Sequence of chain 1.C:
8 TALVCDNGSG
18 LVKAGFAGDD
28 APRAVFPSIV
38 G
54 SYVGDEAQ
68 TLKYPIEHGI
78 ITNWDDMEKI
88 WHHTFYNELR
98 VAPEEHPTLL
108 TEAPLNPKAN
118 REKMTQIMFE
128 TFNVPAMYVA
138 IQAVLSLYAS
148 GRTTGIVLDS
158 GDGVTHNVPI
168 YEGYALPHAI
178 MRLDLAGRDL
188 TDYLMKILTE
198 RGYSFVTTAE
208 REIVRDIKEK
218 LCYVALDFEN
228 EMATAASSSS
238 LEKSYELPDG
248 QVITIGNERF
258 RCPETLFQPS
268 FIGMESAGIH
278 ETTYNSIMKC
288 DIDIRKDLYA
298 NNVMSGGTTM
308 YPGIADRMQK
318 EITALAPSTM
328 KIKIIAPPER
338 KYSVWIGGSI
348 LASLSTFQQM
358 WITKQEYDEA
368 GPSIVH

The protein below binds the small molecule below.
Small molecule (SMILES): C/C1=C/C(=O)O[C@@H]2C[C@@H](CC[C@H](C)/C=C\CC1)O[C@@](O)([C@@H]1CSC(=O)N1)C2

Binding-site contacts:
Ligand atom O5 contacts residue LYS215 of chain 1.C at 3.9 Å.
Ligand atom C16 contacts residue ASP159 of chain 1.C at 3.6 Å.
Ligand atom C9 contacts residue GLU209 of chain 1.C at 3.9 Å.
Ligand atom N1 contacts residue ASP159 of chain 1.C at 2.6 Å (salt-bridge).
Ligand atom C9 contacts residue ILE36 of chain 1.C at 3.9 Å (hydrophobic).
Ligand atom C18 contacts residue ARG212 of chain 1.C at 3.5 Å.
Ligand atom C18 contacts residue ASP159 of chain 1.C at 3.5 Å.
Ligand atom C10 contacts residue PRO34 of chain 1.C at 3.7 Å (hydrophobic).
Ligand atom C5 contacts residue GLU209 of chain 1.C at 3.1 Å.
Ligand atom C3 contacts residue ARG212 of chain 1.C at 3.4 Å.
Ligand atom O5 contacts residue ARG185 of chain 1.C at 3.8 Å.
Ligand atom O5 contacts residue ASP159 of chain 1.C at 3.7 Å.
Ligand atom O3 contacts residue TYR71 of chain 1.C at 3.3 Å (h-bond).
Ligand atom C12 contacts residue GLY17 of chain 1.C at 2.9 Å.
Ligand atom C1 contacts residue LEU18 of chain 1.C at 3.8 Å (hydrophobic).
Ligand atom C14 contacts residue ASP159 of chain 1.C at 3.5 Å.
Ligand atom C6 contacts residue PRO34 of chain 1.C at 3.9 Å (hydrophobic).
Ligand atom C20 contacts residue GLU209 of chain 1.C at 3.2 Å.
Ligand atom S1 contacts residue ARG208 of chain 1.C at 3.6 Å.
Ligand atom C9 contacts residue TYR71 of chain 1.C at 3.7 Å (hydrophobic).
Ligand atom C15 contacts residue GLU209 of chain 1.C at 3.4 Å.
Ligand atom O3 contacts residue GLU209 of chain 1.C at 3.0 Å (salt-bridge).
Ligand atom S1 contacts residue GLU209 of chain 1.C at 3.6 Å (salt-bridge).
Ligand atom C16 contacts residue GLU209 of chain 1.C at 3.9 Å.
Ligand atom C11 contacts residue GLU209 of chain 1.C at 3.9 Å.
Ligand atom O5 contacts residue THR188 of chain 1.C at 2.5 Å (h-bond).
Ligand atom C17 contacts residue TYR71 of chain 1.C at 3.5 Å (hydrophobic).
Ligand atom O4 contacts residue ARG212 of chain 1.C at 3.0 Å.
Ligand atom C2 contacts residue ARG212 of chain 1.C at 3.0 Å.
Ligand atom C13 contacts residue GLY17 of chain 1.C at 3.3 Å.
Ligand atom C17 contacts residue GLU209 of chain 1.C at 3.1 Å.
Ligand atom C10 contacts residue ILE36 of chain 1.C at 3.5 Å (hydrophobic).
Ligand atom C10 contacts residue TYR71 of chain 1.C at 3.7 Å (hydrophobic).
Ligand atom C8 contacts residue GLU209 of chain 1.C at 3.3 Å.
Ligand atom C19 contacts residue ARG212 of chain 1.C at 3.1 Å.
Ligand atom O1 contacts residue LEU18 of chain 1.C at 3.2 Å.
Ligand atom C16 contacts residue TYR71 of chain 1.C at 3.8 Å (hydrophobic).
Ligand atom O4 contacts residue GLU209 of chain 1.C at 2.8 Å (salt-bridge).
Ligand atom C18 contacts residue THR188 of chain 1.C at 3.7 Å.
Ligand atom O5 contacts residue ARG212 of chain 1.C at 3.5 Å.